A protein and the small-molecule ligand that binds it are described below.
Small molecule (SMILES): N[C@@H](CCC(=O)O)C(=O)O

Sequence of chain 1.E:
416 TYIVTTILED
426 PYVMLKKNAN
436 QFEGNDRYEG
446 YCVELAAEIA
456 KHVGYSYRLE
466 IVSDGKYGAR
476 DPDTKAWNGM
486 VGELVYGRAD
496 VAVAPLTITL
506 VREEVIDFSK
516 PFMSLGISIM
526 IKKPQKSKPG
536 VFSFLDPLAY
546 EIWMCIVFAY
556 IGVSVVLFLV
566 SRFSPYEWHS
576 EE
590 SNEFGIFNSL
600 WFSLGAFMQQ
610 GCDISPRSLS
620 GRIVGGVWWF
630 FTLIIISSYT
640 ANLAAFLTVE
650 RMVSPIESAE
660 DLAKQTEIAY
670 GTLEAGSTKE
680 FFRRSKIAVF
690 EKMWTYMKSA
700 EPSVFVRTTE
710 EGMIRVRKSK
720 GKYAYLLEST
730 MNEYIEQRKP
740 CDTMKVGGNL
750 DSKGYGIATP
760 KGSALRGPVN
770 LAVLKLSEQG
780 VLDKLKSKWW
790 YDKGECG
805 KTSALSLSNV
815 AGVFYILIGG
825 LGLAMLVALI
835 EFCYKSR

Binding-site contacts:
Ligand atom C contacts residue TYR472 of chain 1.E at 3.7 Å (hydrophobic).
Ligand atom N contacts residue TYR472 of chain 1.E at 3.9 Å.
Ligand atom CB contacts residue SER676 of chain 1.E at 3.7 Å.
Ligand atom CB contacts residue TYR472 of chain 1.E at 3.7 Å (hydrophobic).
Ligand atom OE2 contacts residue TYR472 of chain 1.E at 3.5 Å.
Ligand atom CB contacts residue THR677 of chain 1.E at 4.4 Å.
Ligand atom CB contacts residue GLY675 of chain 1.E at 4.0 Å.
Ligand atom OE1 contacts residue GLU727 of chain 1.E at 3.6 Å.
Ligand atom N contacts residue SER676 of chain 1.E at 4.2 Å.
Ligand atom N contacts residue TYR754 of chain 1.E at 4.5 Å.
Ligand atom OE1 contacts residue LEU726 of chain 1.E at 3.1 Å.
Ligand atom O contacts residue ARG507 of chain 1.E at 3.2 Å (salt-bridge).
Ligand atom O contacts residue SER676 of chain 1.E at 2.6 Å (h-bond).
Ligand atom CA contacts residue SER676 of chain 1.E at 3.0 Å.
Ligand atom O contacts residue TYR472 of chain 1.E at 3.5 Å.
Ligand atom CD contacts residue MET730 of chain 1.E at 4.2 Å (hydrophobic).
Ligand atom OE2 contacts residue MET730 of chain 1.E at 3.5 Å.
Ligand atom O contacts residue GLY675 of chain 1.E at 3.6 Å.
Ligand atom OE1 contacts residue MET730 of chain 1.E at 4.2 Å.
Ligand atom C contacts residue SER676 of chain 1.E at 3.0 Å.
Ligand atom C contacts residue THR502 of chain 1.E at 4.0 Å.
Ligand atom C contacts residue ARG507 of chain 1.E at 3.7 Å.
Ligand atom CG contacts residue THR677 of chain 1.E at 3.8 Å.
Ligand atom CD contacts residue LEU726 of chain 1.E at 4.2 Å (hydrophobic).
Ligand atom CA contacts residue TYR472 of chain 1.E at 4.0 Å (hydrophobic).
Ligand atom CA contacts residue THR502 of chain 1.E at 3.6 Å.
Ligand atom N contacts residue THR502 of chain 1.E at 3.6 Å (h-bond).